Binding-site contacts:
Ligand atom C5 contacts residue ASN12 of chain 23.M at 4.2 Å.
Ligand atom O7 contacts residue ASN12 of chain 23.M at 3.6 Å.
Ligand atom N2 contacts residue ASN12 of chain 23.M at 3.8 Å.
Ligand atom O5 contacts residue ASN12 of chain 23.M at 2.8 Å (h-bond).
Ligand atom C1 contacts residue ASN12 of chain 23.M at 2.2 Å.
Ligand atom C7 contacts residue ASN12 of chain 23.M at 3.9 Å.
Ligand atom C2 contacts residue ASN12 of chain 23.M at 3.3 Å.

The small molecule below binds the protein below.
Small molecule (SMILES): CC(=O)N[C@H]1[C@H](O[C@H]2[C@H](O)[C@@H](NC(C)=O)CO[C@@H]2CO)O[C@H](CO)[C@@H](O)[C@@H]1O

Sequence of chain 23.M:
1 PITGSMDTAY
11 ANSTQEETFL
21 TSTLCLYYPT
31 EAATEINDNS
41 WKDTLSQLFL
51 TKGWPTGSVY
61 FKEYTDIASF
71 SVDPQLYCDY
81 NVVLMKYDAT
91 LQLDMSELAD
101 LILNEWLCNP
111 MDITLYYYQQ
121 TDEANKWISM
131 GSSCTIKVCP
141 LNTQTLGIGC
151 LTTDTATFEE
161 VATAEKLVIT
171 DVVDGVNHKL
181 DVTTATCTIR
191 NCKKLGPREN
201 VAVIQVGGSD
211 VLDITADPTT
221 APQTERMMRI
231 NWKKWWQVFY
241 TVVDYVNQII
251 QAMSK